A protein and the small-molecule ligand that binds it are described below.
Small molecule (SMILES): Nc1ncnc2c1ncn2[C@@H]1O[C@H](CO[P](=O)(O)O[C@H]2[C@@H](O)[C@H](n3cnc4c(N)ncnc43)O[C@@H]2CO[P](=O)(O)O[C@H]2[C@@H](O)[C@H](n3cnc4c(N)ncnc43)O[C@@H]2CO[P](=O)(O)O[C@H]2[C@@H](O)[C@H](n3ccc(=O)[nH]c3=O)O[C@@H]2CO[P](=O)(O)O[C@H]2[C@@H](O)[C@H](n3ccc(=O)[nH]c3=O)O[C@@H]2CO[P](=O)(O)O[C@H]2[C@@H](O)[C@H](n3cnc4c(N)ncnc43)O[C@@H]2COP(=O)=O)[C@@H](O)[C@H]1O

Binding-site contacts:
Ligand atom N1 contacts residue ILE99 of chain 1.A at 3.0 Å (h-bond).
Ligand atom P contacts residue ARG106 of chain 1.A at 3.2 Å.
Ligand atom N1 contacts residue ARG106 of chain 1.A at 3.4 Å.
Ligand atom C4 contacts residue LYS77 of chain 1.A at 3.6 Å.
Ligand atom N9 contacts residue ARG106 of chain 1.A at 3.6 Å.
Ligand atom O2' contacts residue GLY80 of chain 1.A at 2.8 Å (h-bond).
Ligand atom C3' contacts residue LYS87 of chain 1.A at 3.6 Å.
Ligand atom N1 contacts residue GLY76 of chain 1.A at 3.6 Å (h-bond).
Ligand atom O2 contacts residue GLY80 of chain 1.A at 3.2 Å.
Ligand atom C5' contacts residue ARG82 of chain 1.A at 3.5 Å.
Ligand atom C5 contacts residue GLY76 of chain 1.A at 3.5 Å.
Ligand atom C2 contacts residue LEU86 of chain 1.A at 3.6 Å (hydrophobic).
Ligand atom C4 contacts residue GLY76 of chain 1.A at 3.6 Å.
Ligand atom C6 contacts residue ARG106 of chain 1.A at 3.5 Å.
Ligand atom C5 contacts residue ARG106 of chain 1.A at 3.6 Å.
Ligand atom C2 contacts residue ARG106 of chain 1.A at 3.5 Å.
Ligand atom C2' contacts residue ARG106 of chain 1.A at 3.6 Å.
Ligand atom N1 contacts residue VAL75 of chain 1.A at 3.4 Å.
Ligand atom N9 contacts residue LEU79 of chain 1.A at 3.3 Å.
Ligand atom OP1 contacts residue ARG106 of chain 1.A at 2.2 Å (salt-bridge).
Ligand atom O4' contacts residue LEU79 of chain 1.A at 3.5 Å.
Ligand atom C2' contacts residue LYS87 of chain 1.A at 3.6 Å.
Ligand atom C6 contacts residue GLY76 of chain 1.A at 3.6 Å.
Ligand atom C2 contacts residue GLY76 of chain 1.A at 3.5 Å.
Ligand atom C8 contacts residue LEU79 of chain 1.A at 3.6 Å (hydrophobic).
Ligand atom O4' contacts residue GLY83 of chain 1.A at 3.5 Å.
Ligand atom O2' contacts residue LYS87 of chain 1.A at 2.5 Å (salt-bridge).
Ligand atom O2' contacts residue ARG106 of chain 1.A at 3.6 Å.
Ligand atom O3' contacts residue LYS87 of chain 1.A at 2.9 Å (salt-bridge).
Ligand atom N3 contacts residue LEU86 of chain 1.A at 3.4 Å.
Ligand atom O2' contacts residue GLY76 of chain 1.A at 3.6 Å.
Ligand atom O5' contacts residue ARG106 of chain 1.A at 3.6 Å (salt-bridge).
Ligand atom N3 contacts residue GLY76 of chain 1.A at 3.5 Å (h-bond).
Ligand atom O3' contacts residue GLY80 of chain 1.A at 3.3 Å (h-bond).
Ligand atom C5 contacts residue ASN73 of chain 1.A at 3.6 Å.
Ligand atom C6 contacts residue VAL75 of chain 1.A at 3.5 Å (hydrophobic).
Ligand atom C4 contacts residue LEU79 of chain 1.A at 3.4 Å (hydrophobic).
Ligand atom OP1 contacts residue ARG82 of chain 1.A at 2.7 Å (salt-bridge).
Ligand atom N6 contacts residue ILE99 of chain 1.A at 2.9 Å (h-bond).
Ligand atom C2 contacts residue SER104 of chain 1.A at 3.1 Å.

Sequence of chain 1.A:
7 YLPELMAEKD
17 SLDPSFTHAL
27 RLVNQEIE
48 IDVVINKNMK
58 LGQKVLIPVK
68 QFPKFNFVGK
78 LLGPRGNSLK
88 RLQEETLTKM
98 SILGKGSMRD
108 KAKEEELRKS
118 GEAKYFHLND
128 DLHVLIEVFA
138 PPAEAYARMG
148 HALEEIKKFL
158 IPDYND